The protein below binds the small molecule below.
Small molecule (SMILES): CC(=O)N[C@H]1[C@H](O[C@H]2[C@H](O)[C@@H](NC(C)=O)CO[C@@H]2CO)O[C@H](CO)[C@@H](O[C@@H]2O[C@H](CO)[C@@H](O)[C@H](O)[C@@H]2O)[C@@H]1O

Binding-site contacts:
Ligand atom C7 contacts residue ASN416 of chain 1.G at 3.8 Å.
Ligand atom C6 contacts residue LEU235 of chain 1.G at 4.2 Å (hydrophobic).
Ligand atom C2 contacts residue ASN416 of chain 1.G at 2.3 Å.
Ligand atom C3 contacts residue ASN416 of chain 1.G at 3.7 Å.
Ligand atom O7 contacts residue ASN416 of chain 1.G at 3.9 Å.
Ligand atom O7 contacts residue PRO261 of chain 1.G at 4.4 Å.
Ligand atom C8 contacts residue VAL414 of chain 1.G at 4.1 Å (hydrophobic).
Ligand atom C4 contacts residue ASN416 of chain 1.G at 4.0 Å.
Ligand atom O6 contacts residue LEU235 of chain 1.G at 4.3 Å.
Ligand atom C8 contacts residue SER415 of chain 1.G at 4.2 Å.
Ligand atom N2 contacts residue ASN416 of chain 1.G at 2.9 Å (h-bond).
Ligand atom O6 contacts residue ASN416 of chain 1.G at 4.4 Å.
Ligand atom C1 contacts residue PRO261 of chain 1.G at 4.2 Å (hydrophobic).
Ligand atom O5 contacts residue ASN416 of chain 1.G at 2.3 Å (h-bond).
Ligand atom O5 contacts residue PRO261 of chain 1.G at 4.4 Å.
Ligand atom C8 contacts residue ASN416 of chain 1.G at 4.4 Å.
Ligand atom C1 contacts residue ASN416 of chain 1.G at 1.4 Å.
Ligand atom C5 contacts residue ASN416 of chain 1.G at 3.6 Å.
Ligand atom C8 contacts residue GLN263 of chain 1.G at 3.4 Å.

Sequence of chain 1.G:
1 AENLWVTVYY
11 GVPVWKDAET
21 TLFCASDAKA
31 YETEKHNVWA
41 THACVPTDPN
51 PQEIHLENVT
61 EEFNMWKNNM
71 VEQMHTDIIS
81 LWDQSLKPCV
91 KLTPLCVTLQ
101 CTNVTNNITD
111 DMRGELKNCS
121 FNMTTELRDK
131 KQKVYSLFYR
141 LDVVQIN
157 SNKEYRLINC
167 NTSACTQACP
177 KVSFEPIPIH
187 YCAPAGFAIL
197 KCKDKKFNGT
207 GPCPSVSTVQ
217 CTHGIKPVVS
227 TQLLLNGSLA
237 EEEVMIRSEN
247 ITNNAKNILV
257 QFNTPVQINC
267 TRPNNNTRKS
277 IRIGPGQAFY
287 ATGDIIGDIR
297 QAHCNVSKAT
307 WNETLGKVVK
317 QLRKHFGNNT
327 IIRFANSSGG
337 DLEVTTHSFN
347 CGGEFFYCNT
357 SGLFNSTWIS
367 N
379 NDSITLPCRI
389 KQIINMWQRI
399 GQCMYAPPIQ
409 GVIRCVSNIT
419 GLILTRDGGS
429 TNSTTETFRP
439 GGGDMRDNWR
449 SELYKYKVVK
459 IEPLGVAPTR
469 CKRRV